Binding-site contacts:
Ligand atom C2 contacts residue ASN240 of chain 50.F at 2.5 Å.
Ligand atom O7 contacts residue ASN240 of chain 50.F at 3.0 Å (h-bond).
Ligand atom C5 contacts residue ASN240 of chain 50.F at 3.7 Å.
Ligand atom C8 contacts residue ASN240 of chain 50.F at 3.9 Å.
Ligand atom O7 contacts residue GLY239 of chain 50.F at 3.6 Å.
Ligand atom C4 contacts residue ASN240 of chain 50.F at 4.3 Å.
Ligand atom C3 contacts residue ASN240 of chain 50.F at 3.7 Å.
Ligand atom N2 contacts residue ASN240 of chain 50.F at 2.8 Å (h-bond).
Ligand atom O5 contacts residue ASN240 of chain 50.F at 2.4 Å (h-bond).
Ligand atom C7 contacts residue ASN240 of chain 50.F at 3.2 Å.
Ligand atom C1 contacts residue ASN240 of chain 50.F at 1.5 Å.

Sequence of chain 50.F:
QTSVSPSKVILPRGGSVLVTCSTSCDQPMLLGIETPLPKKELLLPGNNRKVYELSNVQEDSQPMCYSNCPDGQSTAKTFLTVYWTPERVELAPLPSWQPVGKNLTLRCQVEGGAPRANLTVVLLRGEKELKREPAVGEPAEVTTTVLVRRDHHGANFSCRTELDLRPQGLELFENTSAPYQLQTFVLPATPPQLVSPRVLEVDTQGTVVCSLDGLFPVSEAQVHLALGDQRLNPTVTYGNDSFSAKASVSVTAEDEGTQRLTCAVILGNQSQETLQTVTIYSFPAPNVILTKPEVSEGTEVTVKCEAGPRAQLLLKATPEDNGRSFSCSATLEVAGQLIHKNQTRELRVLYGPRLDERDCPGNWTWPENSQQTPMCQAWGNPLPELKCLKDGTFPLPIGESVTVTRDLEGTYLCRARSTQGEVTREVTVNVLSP

A protein and the small-molecule ligand that binds it are described below.
Small molecule (SMILES): CC(=O)N[C@@H]1[C@@H](O)[C@H](O)[C@@H](CO)O[C@H]1O